A small-molecule ligand and the protein it binds are described below.
Small molecule (SMILES): CCC[C@@H](C)[C@H]1CC[C@H]2[C@@H]3[C@H](O)C[C@@H]4C[C@H](O)CC[C@]4(C)[C@H]3C[C@H](O)[C@]12C

Binding-site contacts:
Ligand atom C22 contacts residue ASP1277 of chain 1.A at 4.1 Å.
Ligand atom C2 contacts residue LYS1134 of chain 1.A at 4.4 Å.
Ligand atom C8 contacts residue ASP1277 of chain 1.A at 3.7 Å.
Ligand atom C1 contacts residue LEU1320 of chain 1.A at 4.4 Å (hydrophobic).
Ligand atom C12 contacts residue LYS1134 of chain 1.A at 4.2 Å.
Ligand atom C15 contacts residue SER1324 of chain 1.A at 4.1 Å.
Ligand atom C10 contacts residue TYR1298 of chain 1.A at 3.6 Å (hydrophobic).
Ligand atom C11 contacts residue LEU1320 of chain 1.A at 4.2 Å (hydrophobic).
Ligand atom C23 contacts residue ASP1277 of chain 1.A at 4.4 Å.
Ligand atom C14 contacts residue SER1324 of chain 1.A at 4.2 Å.
Ligand atom C3 contacts residue LYS1134 of chain 1.A at 3.7 Å.
Ligand atom C10 contacts residue VAL1135 of chain 1.A at 4.3 Å (hydrophobic).
Ligand atom C1 contacts residue LYS1134 of chain 1.A at 3.9 Å.
Ligand atom C11 contacts residue LYS1134 of chain 1.A at 3.7 Å.
Ligand atom C7 contacts residue ASP1277 of chain 1.A at 4.0 Å.
Ligand atom C11 contacts residue GLU1321 of chain 1.A at 4.2 Å.
Ligand atom C8 contacts residue TYR1298 of chain 1.A at 4.3 Å (hydrophobic).
Ligand atom C7 contacts residue TYR1298 of chain 1.A at 4.0 Å (hydrophobic).
Ligand atom C11 contacts residue HIS1318 of chain 1.A at 3.8 Å.
Ligand atom C16 contacts residue GLU1321 of chain 1.A at 4.0 Å.
Ligand atom C10 contacts residue LYS1134 of chain 1.A at 4.2 Å.
Ligand atom C16 contacts residue SER1324 of chain 1.A at 3.8 Å.
Ligand atom C15 contacts residue LEU1320 of chain 1.A at 4.5 Å (hydrophobic).
Ligand atom C24 contacts residue TYR1298 of chain 1.A at 4.5 Å (hydrophobic).
Ligand atom C22 contacts residue TYR1298 of chain 1.A at 4.5 Å (hydrophobic).
Ligand atom C24 contacts residue ASP1277 of chain 1.A at 3.6 Å.
Ligand atom C23 contacts residue TYR1298 of chain 1.A at 4.5 Å (hydrophobic).

Sequence of chain 1.A:
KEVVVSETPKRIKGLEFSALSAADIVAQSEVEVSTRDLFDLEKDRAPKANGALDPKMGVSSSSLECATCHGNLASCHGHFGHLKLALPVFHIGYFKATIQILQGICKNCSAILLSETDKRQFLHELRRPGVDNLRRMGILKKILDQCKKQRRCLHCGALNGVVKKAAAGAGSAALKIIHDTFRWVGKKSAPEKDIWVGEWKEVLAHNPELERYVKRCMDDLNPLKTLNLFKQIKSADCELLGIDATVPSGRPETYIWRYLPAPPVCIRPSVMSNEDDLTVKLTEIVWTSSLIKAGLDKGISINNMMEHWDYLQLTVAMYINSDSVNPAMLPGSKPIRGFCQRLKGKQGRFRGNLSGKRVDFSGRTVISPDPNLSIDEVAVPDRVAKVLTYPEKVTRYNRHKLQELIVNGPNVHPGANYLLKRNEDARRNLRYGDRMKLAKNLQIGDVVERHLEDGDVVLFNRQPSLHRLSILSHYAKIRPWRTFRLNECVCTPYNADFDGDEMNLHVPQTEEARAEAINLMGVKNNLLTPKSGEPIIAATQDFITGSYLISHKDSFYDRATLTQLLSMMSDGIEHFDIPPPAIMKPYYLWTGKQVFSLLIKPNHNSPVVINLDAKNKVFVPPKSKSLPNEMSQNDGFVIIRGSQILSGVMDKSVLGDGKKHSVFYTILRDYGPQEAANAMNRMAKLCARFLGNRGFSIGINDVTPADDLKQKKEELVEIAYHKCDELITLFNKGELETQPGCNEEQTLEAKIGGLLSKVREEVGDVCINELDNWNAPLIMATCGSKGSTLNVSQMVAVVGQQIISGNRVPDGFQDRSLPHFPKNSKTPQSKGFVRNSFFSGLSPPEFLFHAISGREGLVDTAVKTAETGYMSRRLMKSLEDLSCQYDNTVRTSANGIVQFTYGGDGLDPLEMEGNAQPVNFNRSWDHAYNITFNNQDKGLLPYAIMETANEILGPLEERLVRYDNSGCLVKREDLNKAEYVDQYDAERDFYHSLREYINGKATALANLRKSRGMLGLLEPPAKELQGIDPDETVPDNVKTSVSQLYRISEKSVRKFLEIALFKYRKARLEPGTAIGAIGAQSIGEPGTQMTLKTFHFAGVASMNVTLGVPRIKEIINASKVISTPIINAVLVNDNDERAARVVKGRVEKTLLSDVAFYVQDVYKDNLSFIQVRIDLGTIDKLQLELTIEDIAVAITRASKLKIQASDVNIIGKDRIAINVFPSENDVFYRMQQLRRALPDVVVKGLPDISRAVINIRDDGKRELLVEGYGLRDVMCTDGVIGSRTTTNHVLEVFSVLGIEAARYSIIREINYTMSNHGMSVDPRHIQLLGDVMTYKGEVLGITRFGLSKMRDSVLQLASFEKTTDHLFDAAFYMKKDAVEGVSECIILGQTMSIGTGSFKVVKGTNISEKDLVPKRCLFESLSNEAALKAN